The protein below binds the small molecule below.
Small molecule (SMILES): CC(=O)N[C@@H]1[C@@H](O)[C@H](O)[C@@H](CO)O[C@H]1O

Sequence of chain 1.A:
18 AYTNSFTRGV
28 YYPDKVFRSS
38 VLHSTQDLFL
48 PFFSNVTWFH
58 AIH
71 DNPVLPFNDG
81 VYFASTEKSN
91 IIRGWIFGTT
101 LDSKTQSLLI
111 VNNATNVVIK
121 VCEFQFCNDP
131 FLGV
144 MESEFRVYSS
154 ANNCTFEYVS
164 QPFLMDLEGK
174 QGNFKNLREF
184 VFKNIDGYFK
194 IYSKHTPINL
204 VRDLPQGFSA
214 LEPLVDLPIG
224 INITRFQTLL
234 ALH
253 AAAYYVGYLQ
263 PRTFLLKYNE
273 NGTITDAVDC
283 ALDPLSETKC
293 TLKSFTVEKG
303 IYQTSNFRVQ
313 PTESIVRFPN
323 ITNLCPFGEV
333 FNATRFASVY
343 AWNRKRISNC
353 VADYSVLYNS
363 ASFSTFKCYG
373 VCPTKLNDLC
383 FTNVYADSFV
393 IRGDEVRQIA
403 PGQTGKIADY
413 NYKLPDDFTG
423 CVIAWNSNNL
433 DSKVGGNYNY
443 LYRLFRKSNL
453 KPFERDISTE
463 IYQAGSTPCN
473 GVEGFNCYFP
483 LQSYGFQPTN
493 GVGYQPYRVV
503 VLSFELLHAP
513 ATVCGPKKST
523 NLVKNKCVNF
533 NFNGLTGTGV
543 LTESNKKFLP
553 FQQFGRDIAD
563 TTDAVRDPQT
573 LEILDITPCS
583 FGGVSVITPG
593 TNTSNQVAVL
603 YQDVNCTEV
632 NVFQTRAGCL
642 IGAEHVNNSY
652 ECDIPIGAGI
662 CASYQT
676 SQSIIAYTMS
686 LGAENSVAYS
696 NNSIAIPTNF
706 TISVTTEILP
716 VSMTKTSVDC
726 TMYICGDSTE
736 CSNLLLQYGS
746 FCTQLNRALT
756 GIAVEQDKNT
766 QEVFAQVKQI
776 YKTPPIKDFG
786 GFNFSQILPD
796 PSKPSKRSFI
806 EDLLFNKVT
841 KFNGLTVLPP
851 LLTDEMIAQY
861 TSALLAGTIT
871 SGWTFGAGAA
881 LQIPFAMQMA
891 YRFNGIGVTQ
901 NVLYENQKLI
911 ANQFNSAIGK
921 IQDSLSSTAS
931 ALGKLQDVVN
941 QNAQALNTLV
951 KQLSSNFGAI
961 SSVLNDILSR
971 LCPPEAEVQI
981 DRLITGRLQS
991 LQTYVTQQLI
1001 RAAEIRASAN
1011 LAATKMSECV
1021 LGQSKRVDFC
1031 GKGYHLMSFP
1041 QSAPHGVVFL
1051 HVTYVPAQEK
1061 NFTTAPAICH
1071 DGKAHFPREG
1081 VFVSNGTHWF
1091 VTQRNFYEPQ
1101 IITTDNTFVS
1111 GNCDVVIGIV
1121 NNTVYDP

Binding-site contacts:
Ligand atom C7 contacts residue ASN594 of chain 1.A at 4.0 Å.
Ligand atom C1 contacts residue ASN594 of chain 1.A at 1.4 Å.
Ligand atom N2 contacts residue ASN594 of chain 1.A at 2.9 Å (h-bond).
Ligand atom O6 contacts residue ASN594 of chain 1.A at 3.7 Å.
Ligand atom C3 contacts residue ASN594 of chain 1.A at 3.8 Å.
Ligand atom C6 contacts residue ASN594 of chain 1.A at 4.5 Å.
Ligand atom C5 contacts residue ASN594 of chain 1.A at 3.7 Å.
Ligand atom O5 contacts residue ASN594 of chain 1.A at 2.4 Å (h-bond).
Ligand atom C2 contacts residue ASN594 of chain 1.A at 2.5 Å.
Ligand atom C4 contacts residue ASN594 of chain 1.A at 4.2 Å.